Sequence of chain 19.E:
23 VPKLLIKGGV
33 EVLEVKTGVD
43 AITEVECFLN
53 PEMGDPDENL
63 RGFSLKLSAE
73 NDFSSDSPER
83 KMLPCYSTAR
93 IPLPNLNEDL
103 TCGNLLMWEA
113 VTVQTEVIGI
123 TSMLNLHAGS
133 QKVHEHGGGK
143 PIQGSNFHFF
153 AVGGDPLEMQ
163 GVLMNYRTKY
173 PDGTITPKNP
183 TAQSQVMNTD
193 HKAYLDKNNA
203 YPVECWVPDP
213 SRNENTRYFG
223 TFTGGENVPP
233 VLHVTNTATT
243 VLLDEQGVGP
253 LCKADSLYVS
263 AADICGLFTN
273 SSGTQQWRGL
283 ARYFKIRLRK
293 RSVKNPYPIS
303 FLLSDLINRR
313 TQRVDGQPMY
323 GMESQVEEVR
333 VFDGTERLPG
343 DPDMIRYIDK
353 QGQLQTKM

A small-molecule ligand and the protein it binds are described below.
Small molecule (SMILES): CC(=O)N[C@H]1[C@H]([C@H](O)[C@H](O)CO)O[C@@](O[C@H](CO)[C@@H](O)[C@@H]2O[C@@H](C(=O)O)C[C@H](O)[C@H]2NC(C)=O)(C(=O)O)C[C@@H]1O

Sequence of chain 19.A:
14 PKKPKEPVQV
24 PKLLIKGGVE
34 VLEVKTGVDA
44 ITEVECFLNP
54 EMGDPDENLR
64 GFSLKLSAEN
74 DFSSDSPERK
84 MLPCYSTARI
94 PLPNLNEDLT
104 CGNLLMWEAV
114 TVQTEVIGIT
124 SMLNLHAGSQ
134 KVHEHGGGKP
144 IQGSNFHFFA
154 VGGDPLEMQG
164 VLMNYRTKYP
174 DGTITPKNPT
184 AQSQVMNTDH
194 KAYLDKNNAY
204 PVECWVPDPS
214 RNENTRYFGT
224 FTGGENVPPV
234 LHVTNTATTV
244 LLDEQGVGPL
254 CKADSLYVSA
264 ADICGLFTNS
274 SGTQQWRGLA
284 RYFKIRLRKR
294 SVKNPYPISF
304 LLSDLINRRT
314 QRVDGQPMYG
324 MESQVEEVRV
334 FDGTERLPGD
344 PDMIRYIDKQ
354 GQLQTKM

Binding-site contacts:
Ligand atom C10 contacts residue PHE75 of chain 19.B at 3.9 Å (hydrophobic).
Ligand atom C10 contacts residue ASN272 of chain 19.A at 3.7 Å.
Ligand atom C11 contacts residue HIS138 of chain 19.E at 3.4 Å.
Ligand atom C5 contacts residue ASN272 of chain 19.A at 3.9 Å.
Ligand atom O1A contacts residue LYS68 of chain 19.A at 3.2 Å (salt-bridge).
Ligand atom O8 contacts residue THR276 of chain 19.A at 3.2 Å.
Ligand atom C9 contacts residue LYS68 of chain 19.A at 3.8 Å.
Ligand atom O8 contacts residue GLN278 of chain 19.A at 3.5 Å (h-bond).
Ligand atom C11 contacts residue PHE65 of chain 19.A at 3.7 Å (hydrophobic).
Ligand atom O1B contacts residue SER274 of chain 19.A at 3.9 Å.
Ligand atom C11 contacts residue PHE270 of chain 19.A at 3.8 Å (hydrophobic).
Ligand atom C11 contacts residue GLN278 of chain 19.A at 3.4 Å.
Ligand atom C11 contacts residue PHE75 of chain 19.B at 3.5 Å (hydrophobic).
Ligand atom O9 contacts residue LYS68 of chain 19.A at 2.8 Å (salt-bridge).
Ligand atom C11 contacts residue LEU62 of chain 19.A at 4.0 Å (hydrophobic).
Ligand atom C11 contacts residue THR276 of chain 19.A at 3.7 Å.
Ligand atom C9 contacts residue GLN278 of chain 19.A at 3.2 Å.
Ligand atom O9 contacts residue LEU67 of chain 19.A at 3.2 Å.
Ligand atom C4 contacts residue ASN272 of chain 19.A at 4.0 Å.
Ligand atom C1 contacts residue SER274 of chain 19.A at 3.4 Å.
Ligand atom C7 contacts residue GLN278 of chain 19.A at 3.8 Å.
Ligand atom O10 contacts residue LEU62 of chain 19.A at 3.6 Å.
Ligand atom O8 contacts residue LYS68 of chain 19.A at 3.9 Å.
Ligand atom O1B contacts residue THR276 of chain 19.A at 2.8 Å (h-bond).
Ligand atom N5 contacts residue GLN278 of chain 19.A at 3.7 Å.
Ligand atom O1B contacts residue ASN272 of chain 19.A at 3.7 Å.
Ligand atom C8 contacts residue GLN278 of chain 19.A at 3.7 Å.
Ligand atom C10 contacts residue LEU62 of chain 19.A at 3.9 Å (hydrophobic).
Ligand atom C1 contacts residue THR276 of chain 19.A at 3.5 Å.
Ligand atom O1A contacts residue SER274 of chain 19.A at 2.3 Å (h-bond).
Ligand atom O10 contacts residue PHE75 of chain 19.B at 3.5 Å.
Ligand atom N5 contacts residue ASN272 of chain 19.A at 3.1 Å (h-bond).
Ligand atom C1 contacts residue LYS68 of chain 19.A at 3.8 Å.
Ligand atom C11 contacts residue ASN272 of chain 19.A at 3.4 Å.
Ligand atom O1B contacts residue LYS68 of chain 19.A at 3.7 Å.
Ligand atom C6 contacts residue ASN272 of chain 19.A at 3.5 Å.
Ligand atom C9 contacts residue LEU67 of chain 19.A at 3.9 Å (hydrophobic).
Ligand atom O1A contacts residue THR276 of chain 19.A at 3.4 Å (h-bond).
Ligand atom O8 contacts residue ASN272 of chain 19.A at 3.5 Å (h-bond).
Ligand atom C10 contacts residue GLN278 of chain 19.A at 4.0 Å.

Sequence of chain 19.B:
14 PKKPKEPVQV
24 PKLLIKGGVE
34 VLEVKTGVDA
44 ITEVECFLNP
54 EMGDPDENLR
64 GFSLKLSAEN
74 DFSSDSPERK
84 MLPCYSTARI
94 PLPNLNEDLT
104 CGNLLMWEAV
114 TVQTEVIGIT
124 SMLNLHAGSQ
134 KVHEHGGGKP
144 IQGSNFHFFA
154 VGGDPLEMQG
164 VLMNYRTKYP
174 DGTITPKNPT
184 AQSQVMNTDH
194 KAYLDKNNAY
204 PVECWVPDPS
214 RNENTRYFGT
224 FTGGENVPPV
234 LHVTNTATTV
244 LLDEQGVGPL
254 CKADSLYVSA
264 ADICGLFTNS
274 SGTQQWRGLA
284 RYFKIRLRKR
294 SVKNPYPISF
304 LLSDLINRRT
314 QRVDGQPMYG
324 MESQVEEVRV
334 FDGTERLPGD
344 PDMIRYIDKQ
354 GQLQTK